Sequence of chain 1.B:
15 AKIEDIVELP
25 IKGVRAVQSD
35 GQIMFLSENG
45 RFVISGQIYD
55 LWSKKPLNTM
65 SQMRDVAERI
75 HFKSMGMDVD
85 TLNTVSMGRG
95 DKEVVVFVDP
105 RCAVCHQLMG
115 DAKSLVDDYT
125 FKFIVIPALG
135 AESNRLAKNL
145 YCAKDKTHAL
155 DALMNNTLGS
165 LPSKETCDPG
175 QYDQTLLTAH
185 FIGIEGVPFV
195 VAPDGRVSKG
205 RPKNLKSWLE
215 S

Sequence of chain 1.C:
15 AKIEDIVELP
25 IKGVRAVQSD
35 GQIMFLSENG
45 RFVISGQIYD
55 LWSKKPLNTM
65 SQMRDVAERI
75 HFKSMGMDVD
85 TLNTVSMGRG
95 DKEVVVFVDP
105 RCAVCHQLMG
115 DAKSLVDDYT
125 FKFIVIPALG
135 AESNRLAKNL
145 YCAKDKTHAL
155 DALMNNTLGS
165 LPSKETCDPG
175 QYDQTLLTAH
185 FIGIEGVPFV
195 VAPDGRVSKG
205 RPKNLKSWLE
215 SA

Binding-site contacts:
Ligand atom C1 contacts residue ILE186 of chain 1.B at 4.4 Å (hydrophobic).
Ligand atom C1 contacts residue PRO24 of chain 1.C at 4.0 Å (hydrophobic).
Ligand atom O1 contacts residue ARG45 of chain 1.C at 3.6 Å.
Ligand atom C4 contacts residue ALA71 of chain 1.B at 3.1 Å (hydrophobic).
Ligand atom O1 contacts residue PRO24 of chain 1.C at 3.5 Å.
Ligand atom C2 contacts residue ILE74 of chain 1.B at 3.7 Å (hydrophobic).
Ligand atom O1 contacts residue VAL70 of chain 1.B at 4.0 Å.
Ligand atom O3 contacts residue PHE193 of chain 1.B at 4.5 Å.
Ligand atom C4 contacts residue ILE74 of chain 1.B at 4.4 Å (hydrophobic).
Ligand atom C2 contacts residue ILE186 of chain 1.B at 4.0 Å (hydrophobic).
Ligand atom C1 contacts residue VAL70 of chain 1.B at 3.9 Å (hydrophobic).
Ligand atom C1 contacts residue ALA71 of chain 1.B at 4.4 Å (hydrophobic).
Ligand atom C4 contacts residue ARG73 of chain 1.B at 4.0 Å.
Ligand atom O1 contacts residue ILE186 of chain 1.B at 4.2 Å.
Ligand atom C3 contacts residue ALA71 of chain 1.B at 4.4 Å (hydrophobic).
Ligand atom C4 contacts residue VAL201 of chain 1.B at 4.4 Å (hydrophobic).
Ligand atom C4 contacts residue GLU72 of chain 1.B at 3.8 Å.
Ligand atom O3 contacts residue GLY187 of chain 1.B at 3.8 Å.
Ligand atom C3 contacts residue ILE74 of chain 1.B at 3.7 Å (hydrophobic).

The protein below binds the small molecule below.
Small molecule (SMILES): C[C@H](O)CCO